Sequence of chain 1.C:
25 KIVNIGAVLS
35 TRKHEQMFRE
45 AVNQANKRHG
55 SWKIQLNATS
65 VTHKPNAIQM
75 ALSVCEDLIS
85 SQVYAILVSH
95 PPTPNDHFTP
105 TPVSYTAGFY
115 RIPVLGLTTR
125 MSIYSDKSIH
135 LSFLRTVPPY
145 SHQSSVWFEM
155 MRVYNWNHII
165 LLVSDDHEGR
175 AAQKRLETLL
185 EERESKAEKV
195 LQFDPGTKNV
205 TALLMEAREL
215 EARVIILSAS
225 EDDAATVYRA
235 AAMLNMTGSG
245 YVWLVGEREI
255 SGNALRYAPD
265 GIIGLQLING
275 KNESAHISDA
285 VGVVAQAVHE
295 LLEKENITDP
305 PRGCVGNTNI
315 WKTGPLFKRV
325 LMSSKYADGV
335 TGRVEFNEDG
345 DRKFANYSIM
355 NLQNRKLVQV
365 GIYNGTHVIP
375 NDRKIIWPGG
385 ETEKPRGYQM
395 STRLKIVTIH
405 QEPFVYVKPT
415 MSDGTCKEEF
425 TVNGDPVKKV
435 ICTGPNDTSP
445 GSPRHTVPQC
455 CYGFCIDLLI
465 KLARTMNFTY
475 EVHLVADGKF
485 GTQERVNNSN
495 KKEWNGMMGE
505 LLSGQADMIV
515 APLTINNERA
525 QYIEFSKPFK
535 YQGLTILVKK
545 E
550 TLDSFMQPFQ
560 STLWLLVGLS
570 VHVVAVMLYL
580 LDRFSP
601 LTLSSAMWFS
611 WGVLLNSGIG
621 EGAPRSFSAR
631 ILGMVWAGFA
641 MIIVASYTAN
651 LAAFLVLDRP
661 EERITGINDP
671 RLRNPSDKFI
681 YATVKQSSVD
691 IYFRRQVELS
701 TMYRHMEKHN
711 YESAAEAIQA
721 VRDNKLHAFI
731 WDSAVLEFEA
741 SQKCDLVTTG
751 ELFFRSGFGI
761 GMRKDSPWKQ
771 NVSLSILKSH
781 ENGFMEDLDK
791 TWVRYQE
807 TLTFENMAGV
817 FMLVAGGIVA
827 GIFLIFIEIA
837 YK

A small-molecule ligand and the protein it binds are described below.
Small molecule (SMILES): CC(=O)N[C@H]1[C@H](O[C@H]2[C@H](O)[C@@H](NC(C)=O)CO[C@@H]2CO)O[C@H](CO)[C@@H](O)[C@@H]1O

Binding-site contacts:
Ligand atom O3 contacts residue ASN368 of chain 1.C at 3.2 Å (h-bond).
Ligand atom N2 contacts residue ASN368 of chain 1.C at 3.7 Å.
Ligand atom O5 contacts residue ASN368 of chain 1.C at 2.3 Å (h-bond).
Ligand atom C8 contacts residue HIS371 of chain 1.C at 3.6 Å.
Ligand atom C1 contacts residue ASN368 of chain 1.C at 1.5 Å.
Ligand atom C3 contacts residue ASN368 of chain 1.C at 3.4 Å.
Ligand atom C5 contacts residue ASN368 of chain 1.C at 3.6 Å.
Ligand atom C2 contacts residue ASN368 of chain 1.C at 2.6 Å.
Ligand atom O3 contacts residue HIS371 of chain 1.C at 3.6 Å.
Ligand atom C4 contacts residue ASN368 of chain 1.C at 4.1 Å.
Ligand atom O3 contacts residue THR370 of chain 1.C at 3.5 Å (h-bond).
Ligand atom C2 contacts residue HIS371 of chain 1.C at 4.3 Å.
Ligand atom C3 contacts residue HIS371 of chain 1.C at 4.0 Å.
Ligand atom O3 contacts residue GLY369 of chain 1.C at 4.0 Å.